A protein and the small-molecule ligand that binds it are described below.
Small molecule (SMILES): CN1CCC[C@H]1c1cccnc1

Sequence of chain 1.E:
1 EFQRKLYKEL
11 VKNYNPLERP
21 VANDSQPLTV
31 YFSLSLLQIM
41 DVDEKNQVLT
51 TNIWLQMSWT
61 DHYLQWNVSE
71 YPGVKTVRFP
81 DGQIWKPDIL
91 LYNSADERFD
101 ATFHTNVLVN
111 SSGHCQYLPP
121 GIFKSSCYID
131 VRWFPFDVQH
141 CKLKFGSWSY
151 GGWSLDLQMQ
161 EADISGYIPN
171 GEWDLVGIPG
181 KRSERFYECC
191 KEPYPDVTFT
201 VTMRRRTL

Binding-site contacts:
Ligand atom N1 contacts residue SER149 of chain 1.D at 4.5 Å.
Ligand atom C4 contacts residue CYS189 of chain 1.D at 4.5 Å (hydrophobic).
Ligand atom N2 contacts residue TYR194 of chain 1.D at 4.5 Å.
Ligand atom C7 contacts residue LEU118 of chain 1.E at 4.1 Å (hydrophobic).
Ligand atom C3 contacts residue CYS190 of chain 1.D at 4.2 Å (hydrophobic).
Ligand atom N2 contacts residue TRP148 of chain 1.D at 3.2 Å (h-bond).
Ligand atom C1 contacts residue LEU118 of chain 1.E at 4.1 Å (hydrophobic).
Ligand atom C7 contacts residue TRP148 of chain 1.D at 4.1 Å (hydrophobic).
Ligand atom C10 contacts residue SER147 of chain 1.D at 4.4 Å.
Ligand atom C8 contacts residue TRP54 of chain 1.E at 3.5 Å (hydrophobic).
Ligand atom C8 contacts residue TYR92 of chain 1.D at 4.3 Å (hydrophobic).
Ligand atom C1 contacts residue TRP148 of chain 1.D at 3.1 Å (hydrophobic).
Ligand atom C3 contacts residue TYR194 of chain 1.D at 3.6 Å (hydrophobic).
Ligand atom C10 contacts residue TYR187 of chain 1.D at 4.0 Å (hydrophobic).
Ligand atom C3 contacts residue LEU118 of chain 1.E at 4.5 Å (hydrophobic).
Ligand atom C6 contacts residue TRP148 of chain 1.D at 3.9 Å (hydrophobic).
Ligand atom C7 contacts residue TRP54 of chain 1.E at 4.3 Å (hydrophobic).
Ligand atom C2 contacts residue CYS189 of chain 1.D at 4.1 Å (hydrophobic).
Ligand atom C4 contacts residue CYS190 of chain 1.D at 3.9 Å (hydrophobic).
Ligand atom C10 contacts residue TRP148 of chain 1.D at 3.7 Å (hydrophobic).
Ligand atom N2 contacts residue TYR92 of chain 1.D at 4.3 Å.
Ligand atom C3 contacts residue CYS189 of chain 1.D at 3.6 Å (hydrophobic).
Ligand atom C3 contacts residue TRP148 of chain 1.D at 4.0 Å (hydrophobic).
Ligand atom C9 contacts residue TYR92 of chain 1.D at 3.6 Å (hydrophobic).
Ligand atom C10 contacts residue TYR92 of chain 1.D at 4.1 Å (hydrophobic).
Ligand atom C10 contacts residue TYR194 of chain 1.D at 3.4 Å (hydrophobic).
Ligand atom C4 contacts residue TYR194 of chain 1.D at 3.6 Å (hydrophobic).
Ligand atom C6 contacts residue CYS189 of chain 1.D at 4.0 Å (hydrophobic).
Ligand atom C9 contacts residue TRP148 of chain 1.D at 3.9 Å (hydrophobic).
Ligand atom N1 contacts residue LEU118 of chain 1.E at 4.2 Å.
Ligand atom C2 contacts residue TRP148 of chain 1.D at 3.4 Å (hydrophobic).
Ligand atom C2 contacts residue LEU118 of chain 1.E at 4.2 Å (hydrophobic).
Ligand atom C4 contacts residue TRP148 of chain 1.D at 4.3 Å (hydrophobic).
Ligand atom N1 contacts residue TRP148 of chain 1.D at 3.5 Å (h-bond).
Ligand atom C8 contacts residue TRP148 of chain 1.D at 3.9 Å (hydrophobic).
Ligand atom C5 contacts residue LEU118 of chain 1.E at 4.2 Å (hydrophobic).
Ligand atom C5 contacts residue TRP148 of chain 1.D at 4.1 Å (hydrophobic).

Sequence of chain 1.D:
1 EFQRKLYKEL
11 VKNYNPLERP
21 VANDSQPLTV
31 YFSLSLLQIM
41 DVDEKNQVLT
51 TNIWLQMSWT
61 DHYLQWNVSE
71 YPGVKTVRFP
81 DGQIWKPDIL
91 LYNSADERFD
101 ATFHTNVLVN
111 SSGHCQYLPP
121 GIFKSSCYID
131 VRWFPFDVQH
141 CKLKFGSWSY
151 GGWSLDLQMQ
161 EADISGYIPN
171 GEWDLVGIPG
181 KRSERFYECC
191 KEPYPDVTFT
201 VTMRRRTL